Binding-site contacts:
Ligand atom N2 contacts residue SER8 of chain 2.B at 4.3 Å.
Ligand atom O7 contacts residue ASN7 of chain 2.B at 3.6 Å.
Ligand atom C3 contacts residue ASN7 of chain 2.B at 3.8 Å.
Ligand atom C4 contacts residue ASN7 of chain 2.B at 4.2 Å.
Ligand atom C7 contacts residue SER8 of chain 2.B at 4.2 Å.
Ligand atom O5 contacts residue ASN7 of chain 2.B at 2.4 Å (h-bond).
Ligand atom C8 contacts residue SER9 of chain 2.B at 4.3 Å.
Ligand atom C2 contacts residue ASN7 of chain 2.B at 2.5 Å.
Ligand atom C8 contacts residue ASN7 of chain 2.B at 3.7 Å.
Ligand atom N2 contacts residue ASN7 of chain 2.B at 3.0 Å (h-bond).
Ligand atom C7 contacts residue ASN7 of chain 2.B at 3.5 Å.
Ligand atom C5 contacts residue ASN7 of chain 2.B at 3.6 Å.
Ligand atom C1 contacts residue ASN7 of chain 2.B at 1.4 Å.
Ligand atom C8 contacts residue SER8 of chain 2.B at 3.5 Å.

A small-molecule ligand and the protein it binds are described below.
Small molecule (SMILES): CC(=O)N[C@@H]1[C@@H](O)[C@H](O)[C@@H](CO)O[C@H]1O

Sequence of chain 2.B:
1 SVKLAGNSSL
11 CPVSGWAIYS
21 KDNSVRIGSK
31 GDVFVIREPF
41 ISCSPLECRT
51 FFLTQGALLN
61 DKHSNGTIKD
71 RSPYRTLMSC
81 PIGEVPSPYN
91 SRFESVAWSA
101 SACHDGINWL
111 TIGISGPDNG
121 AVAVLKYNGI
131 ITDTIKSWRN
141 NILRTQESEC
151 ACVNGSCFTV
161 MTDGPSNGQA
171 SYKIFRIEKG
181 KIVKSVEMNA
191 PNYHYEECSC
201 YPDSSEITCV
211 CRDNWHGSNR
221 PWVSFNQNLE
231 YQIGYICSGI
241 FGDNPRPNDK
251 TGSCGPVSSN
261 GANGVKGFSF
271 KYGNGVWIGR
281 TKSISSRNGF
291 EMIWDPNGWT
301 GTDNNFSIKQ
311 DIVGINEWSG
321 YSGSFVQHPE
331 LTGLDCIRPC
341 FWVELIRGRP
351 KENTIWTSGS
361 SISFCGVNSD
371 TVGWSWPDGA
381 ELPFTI